Sequence of chain 1.A:
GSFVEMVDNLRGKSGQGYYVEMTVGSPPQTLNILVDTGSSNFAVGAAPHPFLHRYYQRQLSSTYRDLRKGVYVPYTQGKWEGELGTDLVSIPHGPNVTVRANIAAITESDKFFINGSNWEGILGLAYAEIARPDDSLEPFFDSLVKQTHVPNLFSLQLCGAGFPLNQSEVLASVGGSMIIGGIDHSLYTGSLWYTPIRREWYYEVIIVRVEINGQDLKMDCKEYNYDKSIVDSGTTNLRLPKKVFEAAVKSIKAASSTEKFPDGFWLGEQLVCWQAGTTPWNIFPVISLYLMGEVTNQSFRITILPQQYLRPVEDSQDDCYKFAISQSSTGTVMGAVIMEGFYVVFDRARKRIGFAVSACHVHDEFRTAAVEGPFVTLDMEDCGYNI

A protein and the small-molecule ligand that binds it are described below.
Small molecule (SMILES): [H]/N=C1\N[C@@]2(c3c(F)cccc3F)CN(c3nc(C)c(F)c(OC)n3)C[C@H]2C(=O)N1C

Binding-site contacts:
Ligand atom F contacts residue ASN58 of chain 1.A at 3.0 Å.
Ligand atom C8 contacts residue THR252 of chain 1.A at 3.2 Å.
Ligand atom F2 contacts residue GLY251 of chain 1.A at 3.2 Å.
Ligand atom C16 contacts residue GLY251 of chain 1.A at 3.8 Å.
Ligand atom C6 contacts residue ASP53 of chain 1.A at 3.6 Å.
Ligand atom C7 contacts residue ASP53 of chain 1.A at 3.6 Å.
Ligand atom N4 contacts residue ASP53 of chain 1.A at 2.9 Å (salt-bridge).
Ligand atom O contacts residue ASN58 of chain 1.A at 3.3 Å.
Ligand atom C contacts residue VAL90 of chain 1.A at 3.8 Å (hydrophobic).
Ligand atom N3 contacts residue ASP53 of chain 1.A at 2.7 Å (salt-bridge).
Ligand atom F2 contacts residue ASP53 of chain 1.A at 3.4 Å.
Ligand atom O contacts residue TRP97 of chain 1.A at 3.5 Å.
Ligand atom C17 contacts residue ILE139 of chain 1.A at 3.8 Å (hydrophobic).
Ligand atom N contacts residue SER56 of chain 1.A at 3.7 Å.
Ligand atom F1 contacts residue TYR92 of chain 1.A at 3.0 Å.
Ligand atom C18 contacts residue VAL90 of chain 1.A at 3.7 Å (hydrophobic).
Ligand atom C15 contacts residue TRP136 of chain 1.A at 3.8 Å (hydrophobic).
Ligand atom N1 contacts residue SER56 of chain 1.A at 3.5 Å (h-bond).
Ligand atom C13 contacts residue ILE139 of chain 1.A at 3.7 Å (hydrophobic).
Ligand atom C10 contacts residue TYR92 of chain 1.A at 3.8 Å (hydrophobic).
Ligand atom O1 contacts residue TYR92 of chain 1.A at 3.7 Å.
Ligand atom C5 contacts residue ASP53 of chain 1.A at 3.5 Å.
Ligand atom C1 contacts residue VAL90 of chain 1.A at 3.6 Å (hydrophobic).
Ligand atom F1 contacts residue PHE129 of chain 1.A at 3.5 Å.
Ligand atom C2 contacts residue SER56 of chain 1.A at 3.5 Å.
Ligand atom C17 contacts residue GLY251 of chain 1.A at 3.7 Å.
Ligand atom F contacts residue ARG149 of chain 1.A at 3.6 Å.
Ligand atom C8 contacts residue ASP249 of chain 1.A at 3.4 Å.
Ligand atom N4 contacts residue GLY251 of chain 1.A at 3.7 Å.
Ligand atom C5 contacts residue ILE139 of chain 1.A at 3.8 Å (hydrophobic).
Ligand atom C3 contacts residue TRP97 of chain 1.A at 3.8 Å (hydrophobic).
Ligand atom C16 contacts residue LEU51 of chain 1.A at 3.8 Å (hydrophobic).
Ligand atom C18 contacts residue ARG149 of chain 1.A at 3.7 Å.
Ligand atom C12 contacts residue ILE139 of chain 1.A at 3.7 Å (hydrophobic).
Ligand atom F2 contacts residue LEU51 of chain 1.A at 3.7 Å.
Ligand atom C4 contacts residue ILE139 of chain 1.A at 3.8 Å (hydrophobic).
Ligand atom N4 contacts residue ASP249 of chain 1.A at 2.8 Å (salt-bridge).
Ligand atom C3 contacts residue SER56 of chain 1.A at 3.7 Å.
Ligand atom C4 contacts residue SER56 of chain 1.A at 3.7 Å.
Ligand atom C4 contacts residue ASN58 of chain 1.A at 3.4 Å.